Sequence of chain 1.D:
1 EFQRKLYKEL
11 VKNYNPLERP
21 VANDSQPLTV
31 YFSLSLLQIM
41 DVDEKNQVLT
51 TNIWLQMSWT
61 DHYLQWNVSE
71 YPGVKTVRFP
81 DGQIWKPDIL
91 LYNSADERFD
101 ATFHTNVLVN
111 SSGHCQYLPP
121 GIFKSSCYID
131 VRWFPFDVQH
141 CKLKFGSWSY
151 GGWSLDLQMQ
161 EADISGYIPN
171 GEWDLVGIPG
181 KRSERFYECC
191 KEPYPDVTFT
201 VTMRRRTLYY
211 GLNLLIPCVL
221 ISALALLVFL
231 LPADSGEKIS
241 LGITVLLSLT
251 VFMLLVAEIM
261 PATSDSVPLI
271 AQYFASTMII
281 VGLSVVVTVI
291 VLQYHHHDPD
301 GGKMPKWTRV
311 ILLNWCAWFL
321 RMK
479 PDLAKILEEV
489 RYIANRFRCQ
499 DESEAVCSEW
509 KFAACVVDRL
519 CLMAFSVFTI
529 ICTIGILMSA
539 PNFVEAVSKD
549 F

Binding-site contacts:
Ligand atom C75 contacts residue MET521 of chain 1.D at 4.1 Å (hydrophobic).
Ligand atom C75 contacts residue LEU518 of chain 1.D at 3.7 Å (hydrophobic).
Ligand atom C01 contacts residue PHE319 of chain 1.D at 4.0 Å (hydrophobic).
Ligand atom C81 contacts residue VAL525 of chain 1.D at 3.8 Å (hydrophobic).
Ligand atom C12 contacts residue PHE319 of chain 1.D at 3.5 Å (hydrophobic).
Ligand atom C11 contacts residue PHE319 of chain 1.D at 4.3 Å (hydrophobic).
Ligand atom C24 contacts residue TRP315 of chain 1.D at 4.0 Å (hydrophobic).
Ligand atom C26 contacts residue TRP318 of chain 1.D at 3.8 Å (hydrophobic).
Ligand atom C03 contacts residue LEU518 of chain 1.D at 4.0 Å (hydrophobic).
Ligand atom O25 contacts residue TRP318 of chain 1.D at 4.3 Å.
Ligand atom C18 contacts residue TRP315 of chain 1.D at 4.0 Å (hydrophobic).
Ligand atom C75 contacts residue ALA522 of chain 1.D at 3.9 Å (hydrophobic).
Ligand atom C78 contacts residue ALA522 of chain 1.D at 3.9 Å (hydrophobic).
Ligand atom C21 contacts residue TRP315 of chain 1.D at 3.6 Å (hydrophobic).
Ligand atom C10 contacts residue LEU518 of chain 1.D at 3.8 Å (hydrophobic).
Ligand atom C19 contacts residue TRP315 of chain 1.D at 4.2 Å (hydrophobic).
Ligand atom C17 contacts residue TRP315 of chain 1.D at 3.9 Å (hydrophobic).
Ligand atom C77 contacts residue VAL525 of chain 1.D at 4.0 Å (hydrophobic).
Ligand atom C21 contacts residue TRP318 of chain 1.D at 3.9 Å (hydrophobic).
Ligand atom C74 contacts residue LEU518 of chain 1.D at 4.4 Å (hydrophobic).
Ligand atom C09 contacts residue PHE319 of chain 1.D at 3.4 Å (hydrophobic).
Ligand atom C18 contacts residue PHE319 of chain 1.D at 4.3 Å (hydrophobic).
Ligand atom C24 contacts residue TRP318 of chain 1.D at 3.7 Å (hydrophobic).
Ligand atom O80 contacts residue ALA522 of chain 1.D at 3.7 Å.
Ligand atom C77 contacts residue MET521 of chain 1.D at 4.5 Å (hydrophobic).
Ligand atom C23 contacts residue TRP318 of chain 1.D at 4.1 Å (hydrophobic).
Ligand atom O20 contacts residue TRP315 of chain 1.D at 4.1 Å.
Ligand atom O49 contacts residue TRP315 of chain 1.D at 4.5 Å.
Ligand atom C77 contacts residue ALA522 of chain 1.D at 3.9 Å (hydrophobic).
Ligand atom C22 contacts residue TRP315 of chain 1.D at 4.0 Å (hydrophobic).
Ligand atom C10 contacts residue PHE319 of chain 1.D at 3.9 Å (hydrophobic).
Ligand atom C19 contacts residue PHE319 of chain 1.D at 3.8 Å (hydrophobic).
Ligand atom C79 contacts residue ALA522 of chain 1.D at 3.9 Å (hydrophobic).
Ligand atom C78 contacts residue VAL525 of chain 1.D at 4.3 Å (hydrophobic).
Ligand atom C18 contacts residue TRP318 of chain 1.D at 4.0 Å (hydrophobic).

A protein and the small-molecule ligand that binds it are described below.
Small molecule (SMILES): COCC(CCO[C@H]1CC[C@@]2(C)C(=CC[C@H]3[C@@H]4C[C@@H]5O[C@]6(CC[C@@H](C)CO6)[C@@H](C)[C@@H]5[C@@]4(C)CC[C@@H]32)C1)COC